Binding-site contacts:
Ligand atom C2 contacts residue MET192 of chain 1.A at 4.2 Å (hydrophobic).
Ligand atom CZ contacts residue SER190 of chain 1.A at 3.9 Å.
Ligand atom O2 contacts residue MET192 of chain 1.A at 3.8 Å.
Ligand atom OH1 contacts residue SER217 of chain 1.A at 2.4 Å (h-bond).
Ligand atom CD2 contacts residue CYS191 of chain 1.A at 4.0 Å (hydrophobic).
Ligand atom CE1 contacts residue TRP215 of chain 1.A at 3.7 Å (hydrophobic).
Ligand atom O2 contacts residue ASP194 of chain 1.A at 4.0 Å.
Ligand atom CZ contacts residue TRP215 of chain 1.A at 4.2 Å (hydrophobic).
Ligand atom OH2 contacts residue TRP215 of chain 1.A at 4.1 Å.
Ligand atom C2 contacts residue SER195 of chain 1.A at 1.3 Å.
Ligand atom CB2 contacts residue SER195 of chain 1.A at 2.9 Å.
Ligand atom CE2 contacts residue CYS220 of chain 1.A at 3.9 Å (hydrophobic).
Ligand atom OH2 contacts residue SER190 of chain 1.A at 3.5 Å.
Ligand atom CE2 contacts residue SER217 of chain 1.A at 3.0 Å.
Ligand atom CE1 contacts residue SER190 of chain 1.A at 3.5 Å.
Ligand atom C2 contacts residue GLY193 of chain 1.A at 3.9 Å.
Ligand atom C2 contacts residue HIS57 of chain 1.A at 3.8 Å.
Ligand atom CE2 contacts residue GLY216 of chain 1.A at 4.0 Å.
Ligand atom CD1 contacts residue GLY216 of chain 1.A at 4.0 Å.
Ligand atom CA2 contacts residue SER195 of chain 1.A at 2.3 Å.
Ligand atom CA2 contacts residue MET192 of chain 1.A at 3.9 Å (hydrophobic).
Ligand atom CD1 contacts residue CYS191 of chain 1.A at 4.2 Å (hydrophobic).
Ligand atom CB2 contacts residue CYS191 of chain 1.A at 3.5 Å (hydrophobic).
Ligand atom CB2 contacts residue MET192 of chain 1.A at 4.0 Å (hydrophobic).
Ligand atom CZ contacts residue SER217 of chain 1.A at 3.1 Å.
Ligand atom CZ contacts residue GLY216 of chain 1.A at 3.4 Å.
Ligand atom CD2 contacts residue MET192 of chain 1.A at 3.9 Å (hydrophobic).
Ligand atom CA2 contacts residue CYS191 of chain 1.A at 4.0 Å (hydrophobic).
Ligand atom OH1 contacts residue SER190 of chain 1.A at 4.2 Å.
Ligand atom OH2 contacts residue VAL213 of chain 1.A at 3.2 Å.
Ligand atom OH1 contacts residue GLY216 of chain 1.A at 2.8 Å.
Ligand atom CE1 contacts residue GLY216 of chain 1.A at 3.6 Å.
Ligand atom O2 contacts residue GLY193 of chain 1.A at 3.0 Å (h-bond).
Ligand atom CG contacts residue MET192 of chain 1.A at 4.0 Å (hydrophobic).
Ligand atom CG contacts residue CYS191 of chain 1.A at 3.8 Å (hydrophobic).
Ligand atom CE2 contacts residue MET192 of chain 1.A at 4.2 Å (hydrophobic).
Ligand atom CD1 contacts residue SER190 of chain 1.A at 3.8 Å.
Ligand atom OH1 contacts residue CYS220 of chain 1.A at 3.9 Å.
Ligand atom O2 contacts residue SER195 of chain 1.A at 2.3 Å (h-bond).
Ligand atom CD1 contacts residue TRP215 of chain 1.A at 3.9 Å (hydrophobic).

Sequence of chain 1.A:
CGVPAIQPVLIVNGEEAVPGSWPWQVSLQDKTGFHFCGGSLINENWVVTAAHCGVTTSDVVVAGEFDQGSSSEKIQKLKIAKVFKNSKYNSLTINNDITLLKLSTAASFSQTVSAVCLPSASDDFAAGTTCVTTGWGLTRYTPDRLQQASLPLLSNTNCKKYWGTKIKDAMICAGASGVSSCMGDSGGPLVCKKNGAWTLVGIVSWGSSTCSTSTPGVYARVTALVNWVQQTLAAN

The protein below binds the small molecule below.
Small molecule (SMILES): O=C(O)/C=C/c1ccc(O)cc1O